Sequence of chain 2.C:
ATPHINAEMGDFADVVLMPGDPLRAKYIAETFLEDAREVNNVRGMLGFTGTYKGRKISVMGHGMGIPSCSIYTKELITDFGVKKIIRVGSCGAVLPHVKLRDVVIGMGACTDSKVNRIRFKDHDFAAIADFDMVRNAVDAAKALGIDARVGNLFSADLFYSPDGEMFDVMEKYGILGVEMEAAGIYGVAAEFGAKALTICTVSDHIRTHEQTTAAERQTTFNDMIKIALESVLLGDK

This protein binds this small molecule.
Small molecule (SMILES): Oc1ncnc2[nH]ccc12

Binding-site contacts:
Ligand atom C7 contacts residue CYS91 of chain 2.C at 3.5 Å (hydrophobic).
Ligand atom C6 contacts residue GLU179 of chain 2.C at 3.9 Å.
Ligand atom C2 contacts residue ILE206 of chain 2.C at 4.3 Å (hydrophobic).
Ligand atom C5 contacts residue GLY92 of chain 2.C at 3.7 Å.
Ligand atom C7 contacts residue VAL178 of chain 2.C at 4.0 Å (hydrophobic).
Ligand atom C5 contacts residue PHE159 of chain 2.C at 3.9 Å (hydrophobic).
Ligand atom C2 contacts residue VAL178 of chain 2.C at 3.9 Å (hydrophobic).
Ligand atom N9 contacts residue CYS91 of chain 2.C at 3.5 Å.
Ligand atom N3 contacts residue ILE206 of chain 2.C at 4.1 Å.
Ligand atom C6 contacts residue VAL178 of chain 2.C at 3.3 Å (hydrophobic).
Ligand atom C8 contacts residue CYS91 of chain 2.C at 3.3 Å (hydrophobic).
Ligand atom C5 contacts residue VAL178 of chain 2.C at 3.5 Å (hydrophobic).
Ligand atom C4 contacts residue ASP204 of chain 2.C at 4.0 Å.
Ligand atom C8 contacts residue SER90 of chain 2.C at 4.0 Å.
Ligand atom C8 contacts residue GLY92 of chain 2.C at 3.5 Å.
Ligand atom N1 contacts residue PHE159 of chain 2.C at 3.5 Å.
Ligand atom N1 contacts residue VAL178 of chain 2.C at 3.6 Å.
Ligand atom N9 contacts residue ASP204 of chain 2.C at 3.1 Å (salt-bridge).
Ligand atom C7 contacts residue SER90 of chain 2.C at 3.7 Å.
Ligand atom O6 contacts residue PHE159 of chain 2.C at 4.1 Å.
Ligand atom C6 contacts residue MET180 of chain 2.C at 4.3 Å (hydrophobic).
Ligand atom O6 contacts residue VAL178 of chain 2.C at 3.7 Å.
Ligand atom N1 contacts residue GLU179 of chain 2.C at 4.4 Å.
Ligand atom C8 contacts residue SER203 of chain 2.C at 4.1 Å.
Ligand atom N3 contacts residue VAL178 of chain 2.C at 4.1 Å.
Ligand atom C4 contacts residue CYS91 of chain 2.C at 4.0 Å (hydrophobic).
Ligand atom O6 contacts residue MET180 of chain 2.C at 3.3 Å.
Ligand atom C4 contacts residue PHE159 of chain 2.C at 3.9 Å (hydrophobic).
Ligand atom C7 contacts residue GLY92 of chain 2.C at 3.8 Å.
Ligand atom C5 contacts residue CYS91 of chain 2.C at 4.1 Å (hydrophobic).
Ligand atom C6 contacts residue PHE159 of chain 2.C at 3.7 Å (hydrophobic).
Ligand atom N3 contacts residue GLY92 of chain 2.C at 3.9 Å.
Ligand atom C4 contacts residue VAL178 of chain 2.C at 3.9 Å (hydrophobic).
Ligand atom N9 contacts residue GLY92 of chain 2.C at 3.2 Å (h-bond).
Ligand atom O6 contacts residue GLU179 of chain 2.C at 3.4 Å.
Ligand atom N3 contacts residue ASP204 of chain 2.C at 4.0 Å.
Ligand atom C4 contacts residue GLY92 of chain 2.C at 3.4 Å.
Ligand atom C8 contacts residue ASP204 of chain 2.C at 3.8 Å.
Ligand atom C2 contacts residue PHE159 of chain 2.C at 3.8 Å (hydrophobic).
Ligand atom N3 contacts residue PHE159 of chain 2.C at 3.8 Å.